Sequence of chain 1.J:
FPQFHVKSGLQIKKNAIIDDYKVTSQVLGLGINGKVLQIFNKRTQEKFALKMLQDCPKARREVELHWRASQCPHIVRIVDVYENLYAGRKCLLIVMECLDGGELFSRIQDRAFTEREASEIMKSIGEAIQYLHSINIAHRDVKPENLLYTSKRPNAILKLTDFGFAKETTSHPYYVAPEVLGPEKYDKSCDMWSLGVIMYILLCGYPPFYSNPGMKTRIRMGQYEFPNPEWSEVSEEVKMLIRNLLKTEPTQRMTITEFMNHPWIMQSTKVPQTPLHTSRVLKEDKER

The protein below binds the small molecule below.
Small molecule (SMILES): Nc1nccc(Nc2cc(-c3cc4ccccc4o3)c3[nH]ncc3c2)n1

Binding-site contacts:
Ligand atom C6 contacts residue ASP167 of chain 1.J at 3.7 Å.
Ligand atom N20 contacts residue HIS68 of chain 1.J at 3.9 Å.
Ligand atom C8 contacts residue THR166 of chain 1.J at 3.8 Å.
Ligand atom C13 contacts residue VAL38 of chain 1.J at 3.6 Å (hydrophobic).
Ligand atom N24 contacts residue THR166 of chain 1.J at 3.1 Å (h-bond).
Ligand atom N20 contacts residue MET98 of chain 1.J at 3.2 Å (h-bond).
Ligand atom C16 contacts residue LEU153 of chain 1.J at 3.5 Å (hydrophobic).
Ligand atom C15 contacts residue LEU153 of chain 1.J at 3.8 Å (hydrophobic).
Ligand atom N25 contacts residue VAL38 of chain 1.J at 3.9 Å.
Ligand atom N22 contacts residue LYS53 of chain 1.J at 3.0 Å (salt-bridge).
Ligand atom N23 contacts residue GLU99 of chain 1.J at 3.9 Å.
Ligand atom C17 contacts residue LEU153 of chain 1.J at 4.0 Å (hydrophobic).
Ligand atom C7 contacts residue LEU30 of chain 1.J at 3.0 Å (hydrophobic).
Ligand atom N23 contacts residue LEU101 of chain 1.J at 3.2 Å (h-bond).
Ligand atom N22 contacts residue ASP167 of chain 1.J at 3.3 Å.
Ligand atom N20 contacts residue ASP167 of chain 1.J at 3.2 Å (salt-bridge).
Ligand atom O26 contacts residue LEU101 of chain 1.J at 2.9 Å (h-bond).
Ligand atom N20 contacts residue THR166 of chain 1.J at 3.1 Å (h-bond).
Ligand atom C13 contacts residue THR166 of chain 1.J at 4.0 Å.
Ligand atom C2 contacts residue ASP102 of chain 1.J at 3.3 Å.
Ligand atom C10 contacts residue ALA51 of chain 1.J at 3.8 Å (hydrophobic).
Ligand atom C18 contacts residue LEU153 of chain 1.J at 3.4 Å (hydrophobic).
Ligand atom C18 contacts residue LEU101 of chain 1.J at 4.0 Å (hydrophobic).
Ligand atom C17 contacts residue LEU30 of chain 1.J at 3.5 Å (hydrophobic).
Ligand atom C9 contacts residue LEU153 of chain 1.J at 4.0 Å (hydrophobic).
Ligand atom C19 contacts residue THR166 of chain 1.J at 3.4 Å.
Ligand atom C4 contacts residue LEU101 of chain 1.J at 3.5 Å (hydrophobic).
Ligand atom C6 contacts residue GLY33 of chain 1.J at 4.0 Å.
Ligand atom C10 contacts residue GLU99 of chain 1.J at 4.0 Å.
Ligand atom N21 contacts residue LEU153 of chain 1.J at 3.8 Å.
Ligand atom C6 contacts residue LYS53 of chain 1.J at 3.3 Å.
Ligand atom C5 contacts residue VAL38 of chain 1.J at 3.7 Å (hydrophobic).
Ligand atom C4 contacts residue ASP102 of chain 1.J at 3.2 Å.
Ligand atom C11 contacts residue LEU30 of chain 1.J at 3.6 Å (hydrophobic).
Ligand atom C5 contacts residue GLY33 of chain 1.J at 3.8 Å.
Ligand atom C2 contacts residue GLY104 of chain 1.J at 3.8 Å.
Ligand atom C19 contacts residue ASP167 of chain 1.J at 3.4 Å.
Ligand atom C12 contacts residue LEU101 of chain 1.J at 3.6 Å (hydrophobic).
Ligand atom N21 contacts residue LEU101 of chain 1.J at 2.9 Å (h-bond).
Ligand atom O26 contacts residue LEU30 of chain 1.J at 3.9 Å.